Sequence of chain 1.F:
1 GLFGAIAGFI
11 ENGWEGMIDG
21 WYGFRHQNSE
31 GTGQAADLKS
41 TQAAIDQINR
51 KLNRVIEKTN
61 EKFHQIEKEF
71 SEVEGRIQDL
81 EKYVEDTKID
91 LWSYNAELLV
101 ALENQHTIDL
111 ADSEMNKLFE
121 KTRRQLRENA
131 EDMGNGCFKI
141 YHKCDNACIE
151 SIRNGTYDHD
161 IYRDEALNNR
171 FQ

Binding-site contacts:
Ligand atom C1 contacts residue ASN298 of chain 1.E at 4.1 Å.
Ligand atom O6 contacts residue GLU69 of chain 1.F at 2.9 Å (salt-bridge).
Ligand atom C5 contacts residue ASN285 of chain 1.E at 3.7 Å.
Ligand atom C8 contacts residue VAL297 of chain 1.E at 3.0 Å (hydrophobic).
Ligand atom O5 contacts residue ASN285 of chain 1.E at 2.4 Å (h-bond).
Ligand atom C1 contacts residue ASN285 of chain 1.E at 1.5 Å.
Ligand atom C2 contacts residue ASN285 of chain 1.E at 2.4 Å.
Ligand atom N2 contacts residue VAL297 of chain 1.E at 3.6 Å (h-bond).
Ligand atom C4 contacts residue ASN285 of chain 1.E at 4.2 Å.
Ligand atom C1 contacts residue VAL297 of chain 1.E at 3.6 Å (hydrophobic).
Ligand atom O7 contacts residue ASN285 of chain 1.E at 3.0 Å (h-bond).
Ligand atom C7 contacts residue ASN285 of chain 1.E at 2.8 Å.
Ligand atom C8 contacts residue ASN285 of chain 1.E at 3.4 Å.
Ligand atom O5 contacts residue ASN298 of chain 1.E at 3.5 Å (h-bond).
Ligand atom C8 contacts residue ASN296 of chain 1.E at 4.3 Å.
Ligand atom C6 contacts residue ASN298 of chain 1.E at 4.0 Å.
Ligand atom O6 contacts residue ASN298 of chain 1.E at 3.0 Å (h-bond).
Ligand atom C5 contacts residue ASN298 of chain 1.E at 3.9 Å.
Ligand atom C3 contacts residue ASN285 of chain 1.E at 3.8 Å.
Ligand atom C2 contacts residue VAL297 of chain 1.E at 4.2 Å (hydrophobic).
Ligand atom N2 contacts residue ASN285 of chain 1.E at 2.9 Å (h-bond).
Ligand atom C6 contacts residue GLU69 of chain 1.F at 3.7 Å.
Ligand atom C7 contacts residue VAL297 of chain 1.E at 3.8 Å (hydrophobic).

Sequence of chain 1.E:
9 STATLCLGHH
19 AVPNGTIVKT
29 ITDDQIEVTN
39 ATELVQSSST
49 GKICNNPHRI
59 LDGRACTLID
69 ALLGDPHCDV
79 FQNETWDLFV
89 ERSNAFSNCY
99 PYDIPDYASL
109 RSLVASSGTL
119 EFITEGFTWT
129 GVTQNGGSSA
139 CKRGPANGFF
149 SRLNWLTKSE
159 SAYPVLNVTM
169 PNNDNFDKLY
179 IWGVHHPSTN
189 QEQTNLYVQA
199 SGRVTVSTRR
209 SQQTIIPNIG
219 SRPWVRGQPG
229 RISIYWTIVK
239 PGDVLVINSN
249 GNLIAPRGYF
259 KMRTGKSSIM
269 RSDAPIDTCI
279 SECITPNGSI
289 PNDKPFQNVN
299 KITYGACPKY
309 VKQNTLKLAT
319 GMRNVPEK

The small molecule below binds the protein below.
Small molecule (SMILES): CC(=O)N[C@@H]1[C@@H](O)[C@H](O)[C@@H](CO)O[C@H]1O